This protein binds this small molecule.
Small molecule (SMILES): CC(=O)N[C@@H]1[C@@H](O)[C@H](O)[C@@H](CO)O[C@H]1O

Sequence of chain 1.A:
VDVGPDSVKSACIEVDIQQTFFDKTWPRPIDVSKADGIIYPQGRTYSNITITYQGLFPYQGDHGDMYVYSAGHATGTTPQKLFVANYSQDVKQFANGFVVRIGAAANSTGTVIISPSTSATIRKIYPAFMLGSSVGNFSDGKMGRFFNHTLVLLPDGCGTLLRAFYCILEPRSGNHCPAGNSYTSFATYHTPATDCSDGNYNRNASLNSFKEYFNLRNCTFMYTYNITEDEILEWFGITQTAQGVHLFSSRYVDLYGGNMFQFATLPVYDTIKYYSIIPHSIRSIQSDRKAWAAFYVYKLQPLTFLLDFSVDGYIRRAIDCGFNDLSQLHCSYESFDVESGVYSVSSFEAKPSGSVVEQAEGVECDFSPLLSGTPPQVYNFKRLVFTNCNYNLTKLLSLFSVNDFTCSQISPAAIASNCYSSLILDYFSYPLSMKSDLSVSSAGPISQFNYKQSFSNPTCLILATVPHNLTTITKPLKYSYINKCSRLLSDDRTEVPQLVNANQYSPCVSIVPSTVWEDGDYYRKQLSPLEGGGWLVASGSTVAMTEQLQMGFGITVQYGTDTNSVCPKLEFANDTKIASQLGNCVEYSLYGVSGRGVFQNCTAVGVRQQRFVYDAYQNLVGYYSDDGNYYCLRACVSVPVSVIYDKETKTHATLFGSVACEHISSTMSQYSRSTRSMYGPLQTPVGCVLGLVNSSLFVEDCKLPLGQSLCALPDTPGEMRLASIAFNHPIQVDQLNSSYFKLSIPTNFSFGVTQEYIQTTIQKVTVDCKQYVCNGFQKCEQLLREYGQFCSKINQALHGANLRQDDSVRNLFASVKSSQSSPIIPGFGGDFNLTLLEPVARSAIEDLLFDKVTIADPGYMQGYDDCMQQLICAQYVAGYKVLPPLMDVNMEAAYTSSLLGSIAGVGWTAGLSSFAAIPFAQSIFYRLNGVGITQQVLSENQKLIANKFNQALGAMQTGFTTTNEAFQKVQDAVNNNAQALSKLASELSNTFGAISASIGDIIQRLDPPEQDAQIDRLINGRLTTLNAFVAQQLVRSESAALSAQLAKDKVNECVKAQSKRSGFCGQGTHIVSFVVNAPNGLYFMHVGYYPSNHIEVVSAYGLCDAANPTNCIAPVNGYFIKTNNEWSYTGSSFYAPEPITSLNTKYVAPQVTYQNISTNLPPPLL

Binding-site contacts:
Ligand atom C8 contacts residue TYR1214 of chain 1.A at 3.3 Å (hydrophobic).
Ligand atom C7 contacts residue GLN1215 of chain 1.A at 3.9 Å.
Ligand atom C4 contacts residue ASN1216 of chain 1.A at 4.2 Å.
Ligand atom C3 contacts residue TYR1214 of chain 1.A at 4.3 Å (hydrophobic).
Ligand atom O4 contacts residue VAL1212 of chain 1.A at 3.2 Å.
Ligand atom C3 contacts residue ASN1216 of chain 1.A at 3.8 Å.
Ligand atom N2 contacts residue GLN1215 of chain 1.A at 4.2 Å.
Ligand atom O3 contacts residue VAL1212 of chain 1.A at 3.5 Å (h-bond).
Ligand atom O5 contacts residue ASN1216 of chain 1.A at 2.3 Å (h-bond).
Ligand atom C7 contacts residue ASN1216 of chain 1.A at 3.2 Å.
Ligand atom C8 contacts residue ASN1216 of chain 1.A at 4.5 Å.
Ligand atom N2 contacts residue ASN1216 of chain 1.A at 3.0 Å (h-bond).
Ligand atom C1 contacts residue ASN1216 of chain 1.A at 1.4 Å.
Ligand atom C1 contacts residue GLN1215 of chain 1.A at 4.3 Å.
Ligand atom C2 contacts residue VAL1212 of chain 1.A at 4.3 Å (hydrophobic).
Ligand atom C1 contacts residue TYR1214 of chain 1.A at 3.8 Å (hydrophobic).
Ligand atom C7 contacts residue TYR1214 of chain 1.A at 3.4 Å (hydrophobic).
Ligand atom N2 contacts residue VAL1212 of chain 1.A at 4.0 Å.
Ligand atom N2 contacts residue TYR1214 of chain 1.A at 2.8 Å (h-bond).
Ligand atom C8 contacts residue SER779 of chain 1.A at 3.5 Å.
Ligand atom C5 contacts residue ASN1216 of chain 1.A at 3.6 Å.
Ligand atom O7 contacts residue ASN1216 of chain 1.A at 3.0 Å (h-bond).
Ligand atom C8 contacts residue GLN1215 of chain 1.A at 3.7 Å.
Ligand atom O7 contacts residue TYR1214 of chain 1.A at 4.4 Å.
Ligand atom C2 contacts residue ASN1216 of chain 1.A at 2.5 Å.
Ligand atom C4 contacts residue VAL1212 of chain 1.A at 4.3 Å (hydrophobic).
Ligand atom C2 contacts residue TYR1214 of chain 1.A at 3.8 Å (hydrophobic).
Ligand atom C3 contacts residue VAL1212 of chain 1.A at 3.4 Å (hydrophobic).
Ligand atom O7 contacts residue GLN1215 of chain 1.A at 4.5 Å.